Binding-site contacts:
Ligand atom C7 contacts residue ASN130 of chain 1.C at 3.6 Å.
Ligand atom O5 contacts residue ASN130 of chain 1.C at 2.3 Å (h-bond).
Ligand atom O7 contacts residue ASN130 of chain 1.C at 3.7 Å.
Ligand atom C4 contacts residue ASN130 of chain 1.C at 4.0 Å.
Ligand atom O6 contacts residue PHE170 of chain 1.C at 3.2 Å.
Ligand atom C1 contacts residue ASN130 of chain 1.C at 1.4 Å.
Ligand atom C3 contacts residue ASN130 of chain 1.C at 3.6 Å.
Ligand atom C2 contacts residue ASN130 of chain 1.C at 2.2 Å.
Ligand atom N2 contacts residue ASN130 of chain 1.C at 2.8 Å (h-bond).
Ligand atom O5 contacts residue LYS168 of chain 1.C at 4.3 Å.
Ligand atom C1 contacts residue PHE170 of chain 1.C at 4.0 Å (hydrophobic).
Ligand atom C6 contacts residue PHE170 of chain 1.C at 3.9 Å (hydrophobic).
Ligand atom C5 contacts residue PHE170 of chain 1.C at 4.0 Å (hydrophobic).
Ligand atom C5 contacts residue ASN130 of chain 1.C at 3.5 Å.
Ligand atom O5 contacts residue PHE170 of chain 1.C at 3.4 Å.

Sequence of chain 1.C:
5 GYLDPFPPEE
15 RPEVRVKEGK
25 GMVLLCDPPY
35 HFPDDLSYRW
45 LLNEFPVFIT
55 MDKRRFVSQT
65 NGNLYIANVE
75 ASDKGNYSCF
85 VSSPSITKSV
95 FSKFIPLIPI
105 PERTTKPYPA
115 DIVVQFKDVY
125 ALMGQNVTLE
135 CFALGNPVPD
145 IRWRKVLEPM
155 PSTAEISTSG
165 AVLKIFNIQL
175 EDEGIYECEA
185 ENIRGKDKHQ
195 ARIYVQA

A protein and the small-molecule ligand that binds it are described below.
Small molecule (SMILES): CC(=O)N[C@@H]1[C@@H](O)[C@H](O)[C@@H](CO)O[C@H]1O